Sequence of chain 1.B:
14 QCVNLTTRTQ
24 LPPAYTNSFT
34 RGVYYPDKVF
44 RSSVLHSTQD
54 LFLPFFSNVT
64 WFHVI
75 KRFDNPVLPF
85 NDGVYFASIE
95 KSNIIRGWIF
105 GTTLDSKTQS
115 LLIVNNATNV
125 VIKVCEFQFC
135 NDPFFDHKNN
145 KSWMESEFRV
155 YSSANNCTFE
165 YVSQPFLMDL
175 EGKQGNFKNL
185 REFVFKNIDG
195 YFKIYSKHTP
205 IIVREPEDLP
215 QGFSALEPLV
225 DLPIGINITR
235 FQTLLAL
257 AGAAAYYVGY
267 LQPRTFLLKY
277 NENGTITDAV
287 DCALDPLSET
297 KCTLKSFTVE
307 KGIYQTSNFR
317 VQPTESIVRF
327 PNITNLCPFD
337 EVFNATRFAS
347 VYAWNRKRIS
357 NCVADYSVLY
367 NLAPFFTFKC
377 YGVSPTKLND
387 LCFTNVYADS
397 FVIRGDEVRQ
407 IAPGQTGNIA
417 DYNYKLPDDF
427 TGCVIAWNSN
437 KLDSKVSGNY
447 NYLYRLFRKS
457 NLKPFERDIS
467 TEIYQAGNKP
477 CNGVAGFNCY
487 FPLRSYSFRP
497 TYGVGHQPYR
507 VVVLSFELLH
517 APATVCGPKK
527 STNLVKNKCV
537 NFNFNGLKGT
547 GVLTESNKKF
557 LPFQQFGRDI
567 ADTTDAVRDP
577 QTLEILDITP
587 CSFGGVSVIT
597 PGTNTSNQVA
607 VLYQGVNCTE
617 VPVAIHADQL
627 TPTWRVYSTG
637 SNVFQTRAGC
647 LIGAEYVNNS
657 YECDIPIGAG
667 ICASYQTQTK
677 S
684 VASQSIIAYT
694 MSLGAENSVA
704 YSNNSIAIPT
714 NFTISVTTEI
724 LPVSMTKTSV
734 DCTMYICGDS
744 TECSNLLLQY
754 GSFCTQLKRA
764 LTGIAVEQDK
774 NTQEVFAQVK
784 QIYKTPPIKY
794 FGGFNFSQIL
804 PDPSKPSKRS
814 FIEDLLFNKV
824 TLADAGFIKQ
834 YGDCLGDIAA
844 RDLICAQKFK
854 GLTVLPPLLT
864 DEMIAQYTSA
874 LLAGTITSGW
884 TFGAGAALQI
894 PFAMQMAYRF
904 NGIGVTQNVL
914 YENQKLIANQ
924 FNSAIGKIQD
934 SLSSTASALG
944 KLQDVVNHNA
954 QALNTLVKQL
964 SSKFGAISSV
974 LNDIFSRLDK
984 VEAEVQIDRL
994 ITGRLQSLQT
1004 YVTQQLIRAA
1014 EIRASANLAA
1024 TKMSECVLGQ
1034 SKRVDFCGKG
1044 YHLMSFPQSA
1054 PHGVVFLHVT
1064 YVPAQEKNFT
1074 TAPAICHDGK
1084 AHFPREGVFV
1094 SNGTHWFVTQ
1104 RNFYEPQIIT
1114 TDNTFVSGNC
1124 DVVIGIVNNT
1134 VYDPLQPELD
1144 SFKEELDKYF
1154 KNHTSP

This protein binds this small molecule.
Small molecule (SMILES): CC(=O)N[C@@H]1[C@@H](O)[C@H](O)[C@@H](CO)O[C@H]1O

Binding-site contacts:
Ligand atom O7 contacts residue ASN340 of chain 1.B at 3.4 Å (h-bond).
Ligand atom O6 contacts residue ASN340 of chain 1.B at 4.5 Å.
Ligand atom C1 contacts residue ASN340 of chain 1.B at 1.4 Å.
Ligand atom C2 contacts residue ASN340 of chain 1.B at 2.5 Å.
Ligand atom O7 contacts residue LEU368 of chain 1.B at 4.4 Å.
Ligand atom C4 contacts residue ASN340 of chain 1.B at 4.2 Å.
Ligand atom C5 contacts residue ASN340 of chain 1.B at 3.7 Å.
Ligand atom C7 contacts residue ASN340 of chain 1.B at 3.4 Å.
Ligand atom N2 contacts residue ASN340 of chain 1.B at 3.1 Å (h-bond).
Ligand atom O5 contacts residue ASN340 of chain 1.B at 2.3 Å (h-bond).
Ligand atom C3 contacts residue ASN340 of chain 1.B at 3.8 Å.